The small molecule below binds the protein below.
Small molecule (SMILES): CC(=O)N[C@@H]1[C@@H](O)[C@H](O)[C@@H](CO)O[C@H]1O

Sequence of chain 1.D:
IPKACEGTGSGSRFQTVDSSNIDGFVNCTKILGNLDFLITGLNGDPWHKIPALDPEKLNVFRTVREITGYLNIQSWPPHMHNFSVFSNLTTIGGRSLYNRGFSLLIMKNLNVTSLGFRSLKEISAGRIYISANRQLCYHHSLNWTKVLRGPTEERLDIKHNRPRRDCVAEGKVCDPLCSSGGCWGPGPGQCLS

Binding-site contacts:
Ligand atom O6 contacts residue ARG66 of chain 1.D at 4.1 Å.
Ligand atom C7 contacts residue ASN89 of chain 1.D at 3.7 Å.
Ligand atom C2 contacts residue ASN89 of chain 1.D at 2.5 Å.
Ligand atom O7 contacts residue ARG63 of chain 1.D at 3.3 Å.
Ligand atom O6 contacts residue ILE2 of chain 1.D at 4.4 Å.
Ligand atom C1 contacts residue ARG63 of chain 1.D at 3.3 Å.
Ligand atom O6 contacts residue THR64 of chain 1.D at 4.2 Å.
Ligand atom C6 contacts residue ARG66 of chain 1.D at 3.4 Å.
Ligand atom C4 contacts residue ASN89 of chain 1.D at 4.0 Å.
Ligand atom C5 contacts residue ARG66 of chain 1.D at 3.3 Å.
Ligand atom C5 contacts residue ASN89 of chain 1.D at 3.5 Å.
Ligand atom C8 contacts residue ARG119 of chain 1.D at 3.5 Å.
Ligand atom C8 contacts residue SER88 of chain 1.D at 4.4 Å.
Ligand atom N2 contacts residue ARG119 of chain 1.D at 4.5 Å.
Ligand atom N2 contacts residue ASN89 of chain 1.D at 3.0 Å (h-bond).
Ligand atom C2 contacts residue ARG63 of chain 1.D at 3.8 Å.
Ligand atom O5 contacts residue ARG66 of chain 1.D at 2.6 Å (salt-bridge).
Ligand atom C8 contacts residue ARG63 of chain 1.D at 3.9 Å.
Ligand atom C1 contacts residue ASN89 of chain 1.D at 1.4 Å.
Ligand atom O5 contacts residue ASN89 of chain 1.D at 2.3 Å (h-bond).
Ligand atom C3 contacts residue ASN89 of chain 1.D at 3.8 Å.
Ligand atom O5 contacts residue ARG63 of chain 1.D at 3.4 Å (salt-bridge).
Ligand atom C7 contacts residue ARG63 of chain 1.D at 4.1 Å.
Ligand atom C1 contacts residue ARG66 of chain 1.D at 3.3 Å.
Ligand atom O7 contacts residue ASN89 of chain 1.D at 3.8 Å.